Sequence of chain 1.D:
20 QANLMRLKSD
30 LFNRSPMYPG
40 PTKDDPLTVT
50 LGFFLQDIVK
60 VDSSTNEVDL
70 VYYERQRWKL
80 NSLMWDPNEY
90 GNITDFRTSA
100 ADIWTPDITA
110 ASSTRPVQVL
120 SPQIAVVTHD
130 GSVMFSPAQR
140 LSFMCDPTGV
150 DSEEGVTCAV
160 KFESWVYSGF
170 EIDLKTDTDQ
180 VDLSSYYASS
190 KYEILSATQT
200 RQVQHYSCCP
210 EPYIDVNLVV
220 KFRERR

Sequence of chain 1.C:
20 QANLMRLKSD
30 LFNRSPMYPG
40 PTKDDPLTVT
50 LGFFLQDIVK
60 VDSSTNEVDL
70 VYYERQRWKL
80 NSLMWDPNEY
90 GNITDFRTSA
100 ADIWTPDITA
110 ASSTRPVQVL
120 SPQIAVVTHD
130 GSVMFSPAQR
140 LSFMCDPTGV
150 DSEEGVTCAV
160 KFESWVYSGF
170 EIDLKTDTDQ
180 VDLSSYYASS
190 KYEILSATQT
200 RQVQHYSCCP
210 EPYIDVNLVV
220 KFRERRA

Binding-site contacts:
Ligand atom CAL contacts residue TYR205 of chain 1.C at 4.3 Å (hydrophobic).
Ligand atom CAX contacts residue GLU162 of chain 1.C at 4.1 Å.
Ligand atom CAC contacts residue SER135 of chain 1.D at 3.9 Å.
Ligand atom CAP contacts residue GLU162 of chain 1.C at 3.4 Å.
Ligand atom CAC contacts residue MET133 of chain 1.D at 3.9 Å (hydrophobic).
Ligand atom CAA contacts residue TYR72 of chain 1.D at 4.3 Å (hydrophobic).
Ligand atom CAN contacts residue CYS207 of chain 1.C at 4.1 Å (hydrophobic).
Ligand atom OAO contacts residue TYR205 of chain 1.C at 3.9 Å.
Ligand atom CAU contacts residue TYR212 of chain 1.C at 3.5 Å (hydrophobic).
Ligand atom CAV contacts residue TRP164 of chain 1.C at 4.0 Å (hydrophobic).
Ligand atom CAL contacts residue SER184 of chain 1.D at 3.6 Å.
Ligand atom CAM contacts residue TYR205 of chain 1.C at 3.8 Å (hydrophobic).
Ligand atom CAC contacts residue CYS208 of chain 1.C at 4.3 Å (hydrophobic).
Ligand atom CAI contacts residue CYS207 of chain 1.C at 4.2 Å (hydrophobic).
Ligand atom CAE contacts residue PHE53 of chain 1.D at 3.9 Å (hydrophobic).
Ligand atom CAR contacts residue GLU162 of chain 1.C at 4.0 Å.
Ligand atom CAQ contacts residue GLU162 of chain 1.C at 3.2 Å.
Ligand atom NAH contacts residue TYR72 of chain 1.D at 3.8 Å.
Ligand atom CAI contacts residue TYR72 of chain 1.D at 4.0 Å (hydrophobic).
Ligand atom CAS contacts residue GLU162 of chain 1.C at 4.2 Å.
Ligand atom CAS contacts residue SER163 of chain 1.C at 3.8 Å.
Ligand atom CAS contacts residue TYR212 of chain 1.C at 3.9 Å (hydrophobic).
Ligand atom CAQ contacts residue TYR205 of chain 1.C at 4.3 Å (hydrophobic).
Ligand atom CAS contacts residue TRP164 of chain 1.C at 3.9 Å (hydrophobic).
Ligand atom OAJ contacts residue CYS207 of chain 1.C at 3.8 Å.
Ligand atom CAD contacts residue MET133 of chain 1.D at 4.0 Å (hydrophobic).
Ligand atom CAD contacts residue SER135 of chain 1.D at 3.7 Å.
Ligand atom CAR contacts residue TYR212 of chain 1.C at 4.0 Å (hydrophobic).
Ligand atom CAE contacts residue ARG74 of chain 1.D at 3.3 Å.
Ligand atom CAL contacts residue TYR72 of chain 1.D at 4.0 Å (hydrophobic).
Ligand atom CAX contacts residue TRP164 of chain 1.C at 3.3 Å (hydrophobic).
Ligand atom CAW contacts residue TRP164 of chain 1.C at 3.7 Å (hydrophobic).
Ligand atom CAP contacts residue TYR205 of chain 1.C at 3.3 Å (hydrophobic).
Ligand atom OAJ contacts residue PHE53 of chain 1.D at 3.4 Å.
Ligand atom CAT contacts residue TYR212 of chain 1.C at 4.0 Å (hydrophobic).
Ligand atom CAU contacts residue CYS208 of chain 1.C at 4.0 Å (hydrophobic).
Ligand atom CAD contacts residue ARG74 of chain 1.D at 3.5 Å.
Ligand atom NAY contacts residue TRP164 of chain 1.C at 3.1 Å (h-bond).
Ligand atom OAO contacts residue GLU162 of chain 1.C at 3.9 Å.
Ligand atom CAF contacts residue PHE53 of chain 1.D at 3.7 Å (hydrophobic).

This protein binds this small molecule.
Small molecule (SMILES): O=C1C[C@@H]2OCC=C3CN4CC[C@]56c7ccccc7N1[C@H]5[C@H]2[C@H]3C[C@H]46